This protein binds this small molecule.
Small molecule (SMILES): CC(=O)N[C@H]1[C@H](O[C@H]2[C@H](O)[C@@H](NC(C)=O)CO[C@@H]2CO)O[C@H](CO)[C@@H](O)[C@@H]1O

Binding-site contacts:
Ligand atom O6 contacts residue GLN801 of chain 1.A at 4.5 Å.
Ligand atom C1 contacts residue ASN798 of chain 1.A at 1.4 Å.
Ligand atom C3 contacts residue ASN798 of chain 1.A at 3.8 Å.
Ligand atom C4 contacts residue ASN798 of chain 1.A at 4.2 Å.
Ligand atom O5 contacts residue SER800 of chain 1.A at 4.0 Å.
Ligand atom N2 contacts residue ASN798 of chain 1.A at 3.0 Å (h-bond).
Ligand atom C6 contacts residue GLN801 of chain 1.A at 3.9 Å.
Ligand atom C5 contacts residue SER800 of chain 1.A at 4.1 Å.
Ligand atom C8 contacts residue ASN798 of chain 1.A at 4.0 Å.
Ligand atom O5 contacts residue ASN798 of chain 1.A at 2.3 Å (h-bond).
Ligand atom C1 contacts residue SER800 of chain 1.A at 3.6 Å.
Ligand atom C2 contacts residue ASN798 of chain 1.A at 2.5 Å.
Ligand atom C5 contacts residue ASN798 of chain 1.A at 3.6 Å.
Ligand atom C7 contacts residue ASN798 of chain 1.A at 3.7 Å.
Ligand atom C8 contacts residue SER800 of chain 1.A at 3.8 Å.

Sequence of chain 1.A:
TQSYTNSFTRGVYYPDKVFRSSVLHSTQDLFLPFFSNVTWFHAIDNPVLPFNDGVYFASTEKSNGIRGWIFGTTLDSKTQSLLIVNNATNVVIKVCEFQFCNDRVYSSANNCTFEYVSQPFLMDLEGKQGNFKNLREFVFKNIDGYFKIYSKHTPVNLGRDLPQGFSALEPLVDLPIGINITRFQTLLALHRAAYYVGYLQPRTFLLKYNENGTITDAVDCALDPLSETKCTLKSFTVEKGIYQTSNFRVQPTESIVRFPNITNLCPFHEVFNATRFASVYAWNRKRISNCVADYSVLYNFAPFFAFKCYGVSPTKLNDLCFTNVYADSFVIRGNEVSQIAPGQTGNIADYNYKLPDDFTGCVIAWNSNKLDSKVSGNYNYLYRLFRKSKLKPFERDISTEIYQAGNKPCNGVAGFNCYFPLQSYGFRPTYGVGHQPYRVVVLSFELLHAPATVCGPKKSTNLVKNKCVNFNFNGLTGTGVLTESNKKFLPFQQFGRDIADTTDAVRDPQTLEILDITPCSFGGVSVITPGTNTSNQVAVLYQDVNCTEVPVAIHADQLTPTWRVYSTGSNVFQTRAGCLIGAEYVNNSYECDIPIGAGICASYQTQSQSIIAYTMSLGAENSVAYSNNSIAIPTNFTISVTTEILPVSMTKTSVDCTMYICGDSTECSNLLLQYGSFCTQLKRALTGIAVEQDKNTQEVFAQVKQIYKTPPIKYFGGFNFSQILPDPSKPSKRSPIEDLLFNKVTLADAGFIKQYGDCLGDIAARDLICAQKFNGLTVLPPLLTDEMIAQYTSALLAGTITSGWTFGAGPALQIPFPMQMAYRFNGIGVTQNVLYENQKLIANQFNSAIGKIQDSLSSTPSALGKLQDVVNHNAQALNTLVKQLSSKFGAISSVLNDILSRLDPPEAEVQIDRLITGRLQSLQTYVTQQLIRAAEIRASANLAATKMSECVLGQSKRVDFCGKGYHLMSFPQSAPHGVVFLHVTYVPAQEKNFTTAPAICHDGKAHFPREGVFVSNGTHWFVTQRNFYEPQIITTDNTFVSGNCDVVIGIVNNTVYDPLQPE